Sequence of chain 3.B:
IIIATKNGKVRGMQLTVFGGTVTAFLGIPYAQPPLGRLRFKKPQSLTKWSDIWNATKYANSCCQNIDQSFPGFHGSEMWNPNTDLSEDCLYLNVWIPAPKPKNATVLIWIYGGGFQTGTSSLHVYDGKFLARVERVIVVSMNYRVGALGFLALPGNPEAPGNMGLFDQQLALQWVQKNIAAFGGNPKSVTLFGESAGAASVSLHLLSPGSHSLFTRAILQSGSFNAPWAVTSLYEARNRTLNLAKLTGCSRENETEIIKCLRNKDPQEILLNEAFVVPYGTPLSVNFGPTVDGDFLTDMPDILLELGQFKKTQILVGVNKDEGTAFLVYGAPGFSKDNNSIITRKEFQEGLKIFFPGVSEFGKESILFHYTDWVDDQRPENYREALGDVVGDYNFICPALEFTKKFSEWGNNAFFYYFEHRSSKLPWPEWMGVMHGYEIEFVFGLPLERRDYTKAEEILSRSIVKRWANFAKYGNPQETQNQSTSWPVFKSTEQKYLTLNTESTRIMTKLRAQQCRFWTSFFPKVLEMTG

Binding-site contacts:
Ligand atom C7 contacts residue ASN106 of chain 3.B at 3.5 Å.
Ligand atom C4 contacts residue ASN106 of chain 3.B at 4.2 Å.
Ligand atom C8 contacts residue LYS105 of chain 3.B at 3.7 Å.
Ligand atom C5 contacts residue ASN188 of chain 3.B at 3.6 Å.
Ligand atom C1 contacts residue ASN188 of chain 3.B at 3.6 Å.
Ligand atom O5 contacts residue ASN106 of chain 3.B at 2.5 Å (h-bond).
Ligand atom C6 contacts residue ASN188 of chain 3.B at 4.1 Å.
Ligand atom N2 contacts residue ASN106 of chain 3.B at 2.6 Å (h-bond).
Ligand atom C8 contacts residue ASN106 of chain 3.B at 3.5 Å.
Ligand atom O5 contacts residue ASN188 of chain 3.B at 3.8 Å.
Ligand atom C2 contacts residue ASN106 of chain 3.B at 2.3 Å.
Ligand atom C3 contacts residue ASN188 of chain 3.B at 4.3 Å.
Ligand atom C3 contacts residue ASN106 of chain 3.B at 3.7 Å.
Ligand atom C1 contacts residue ASN106 of chain 3.B at 1.5 Å.
Ligand atom O6 contacts residue ASN188 of chain 3.B at 3.4 Å (h-bond).
Ligand atom O4 contacts residue LYS190 of chain 3.B at 4.0 Å.
Ligand atom C2 contacts residue ASN188 of chain 3.B at 4.4 Å.
Ligand atom C5 contacts residue ASN106 of chain 3.B at 3.7 Å.

A protein and the small-molecule ligand that binds it are described below.
Small molecule (SMILES): CC(=O)N[C@@H]1[C@@H](O)[C@H](O)[C@@H](CO)O[C@H]1O